Sequence of chain 16.A:
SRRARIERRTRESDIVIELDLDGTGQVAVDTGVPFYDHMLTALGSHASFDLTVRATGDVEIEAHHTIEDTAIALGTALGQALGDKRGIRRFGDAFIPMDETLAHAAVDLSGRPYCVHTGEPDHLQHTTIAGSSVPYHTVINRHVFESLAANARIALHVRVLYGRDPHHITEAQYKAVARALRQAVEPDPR

The small molecule below binds the protein below.
Small molecule (SMILES): C[C@H](N)c1ncnn1C

Sequence of chain 24.A:
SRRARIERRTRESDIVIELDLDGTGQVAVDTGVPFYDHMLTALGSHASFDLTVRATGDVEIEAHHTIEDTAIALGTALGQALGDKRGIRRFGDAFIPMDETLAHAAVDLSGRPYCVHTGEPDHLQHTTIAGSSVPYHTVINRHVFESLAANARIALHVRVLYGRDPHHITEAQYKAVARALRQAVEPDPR

Binding-site contacts:
Ligand atom N3 contacts residue MN1 of chain 16.C at 2.3 Å.
Ligand atom N3 contacts residue GLU186 of chain 16.A at 3.0 Å (salt-bridge).
Ligand atom N7 contacts residue MET113 of chain 16.A at 3.5 Å.
Ligand atom N7 contacts residue HIS79 of chain 1.A at 3.1 Å (h-bond).
Ligand atom C2 contacts residue GLU186 of chain 16.A at 3.8 Å.
Ligand atom C6 contacts residue MN1 of chain 1.B at 3.3 Å.
Ligand atom C1 contacts residue HIS80 of chain 1.A at 3.9 Å.
Ligand atom C6 contacts residue HIS183 of chain 16.A at 3.8 Å.
Ligand atom C4 contacts residue MN1 of chain 16.C at 3.1 Å.
Ligand atom N5 contacts residue HIS80 of chain 1.A at 3.0 Å (h-bond).
Ligand atom C4 contacts residue GLU186 of chain 16.A at 4.0 Å.
Ligand atom C2 contacts residue MN1 of chain 16.C at 3.3 Å.
Ligand atom C1 contacts residue MN1 of chain 16.C at 4.2 Å.
Ligand atom C6 contacts residue MET113 of chain 16.A at 3.6 Å (hydrophobic).
Ligand atom C9 contacts residue ARG127 of chain 24.A at 3.4 Å.
Ligand atom C6 contacts residue HIS79 of chain 1.A at 3.1 Å.
Ligand atom N5 contacts residue GLU186 of chain 16.A at 3.3 Å (salt-bridge).
Ligand atom N8 contacts residue GLU83 of chain 1.A at 3.5 Å (salt-bridge).
Ligand atom C9 contacts residue MET113 of chain 16.A at 4.1 Å (hydrophobic).
Ligand atom N5 contacts residue MET113 of chain 16.A at 3.6 Å.
Ligand atom N5 contacts residue HIS182 of chain 16.A at 3.2 Å (h-bond).
Ligand atom C6 contacts residue GLU186 of chain 16.A at 4.1 Å.
Ligand atom N3 contacts residue HIS80 of chain 1.A at 3.3 Å (h-bond).
Ligand atom N7 contacts residue HIS183 of chain 16.A at 3.4 Å (h-bond).
Ligand atom C9 contacts residue MN1 of chain 1.B at 3.8 Å.
Ligand atom N8 contacts residue MET113 of chain 16.A at 3.5 Å.
Ligand atom N5 contacts residue MN1 of chain 16.C at 2.3 Å.
Ligand atom N7 contacts residue GLU83 of chain 1.A at 3.1 Å (salt-bridge).
Ligand atom N8 contacts residue MN1 of chain 1.B at 3.4 Å.
Ligand atom C6 contacts residue HIS80 of chain 1.A at 3.8 Å.
Ligand atom C6 contacts residue MN1 of chain 16.C at 3.4 Å.
Ligand atom C6 contacts residue HIS182 of chain 16.A at 3.5 Å.
Ligand atom C6 contacts residue GLU83 of chain 1.A at 4.0 Å.
Ligand atom C4 contacts residue HIS80 of chain 1.A at 3.6 Å.
Ligand atom C2 contacts residue HIS80 of chain 1.A at 3.8 Å.
Ligand atom N7 contacts residue MN1 of chain 1.B at 2.4 Å.
Ligand atom C9 contacts residue GLU83 of chain 1.A at 3.6 Å.
Ligand atom C1 contacts residue GLU27 of chain 1.A at 3.6 Å.
Ligand atom N3 contacts residue HIS53 of chain 16.A at 3.3 Å (h-bond).
Ligand atom C4 contacts residue MET113 of chain 16.A at 3.5 Å (hydrophobic).

Sequence of chain 1.A:
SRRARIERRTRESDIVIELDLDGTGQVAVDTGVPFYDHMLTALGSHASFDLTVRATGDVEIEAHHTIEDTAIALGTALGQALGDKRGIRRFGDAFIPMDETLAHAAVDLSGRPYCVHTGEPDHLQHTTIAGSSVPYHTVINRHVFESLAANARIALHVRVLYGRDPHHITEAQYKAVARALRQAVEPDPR